Binding-site contacts:
Ligand atom C6 contacts residue HIS149 of chain 37.A at 4.3 Å.
Ligand atom C5 contacts residue THR155 of chain 37.A at 4.0 Å.
Ligand atom C2 contacts residue ASN153 of chain 37.A at 2.6 Å.
Ligand atom C5 contacts residue GLY156 of chain 37.A at 4.3 Å.
Ligand atom O6 contacts residue HIS149 of chain 37.A at 3.2 Å.
Ligand atom C1 contacts residue THR155 of chain 37.A at 3.3 Å.
Ligand atom C7 contacts residue HIS149 of chain 37.A at 4.3 Å.
Ligand atom C7 contacts residue ASN153 of chain 37.A at 4.1 Å.
Ligand atom O3 contacts residue HIS149 of chain 37.A at 4.0 Å.
Ligand atom C5 contacts residue HIS158 of chain 37.A at 4.4 Å.
Ligand atom N2 contacts residue HIS149 of chain 37.A at 4.3 Å.
Ligand atom O5 contacts residue ASN153 of chain 37.A at 2.2 Å (h-bond).
Ligand atom C1 contacts residue ASN153 of chain 37.A at 1.4 Å.
Ligand atom O5 contacts residue HIS158 of chain 37.A at 3.4 Å.
Ligand atom C3 contacts residue ASN153 of chain 37.A at 3.9 Å.
Ligand atom C4 contacts residue HIS149 of chain 37.A at 3.4 Å.
Ligand atom C2 contacts residue HIS149 of chain 37.A at 3.5 Å.
Ligand atom C6 contacts residue HIS158 of chain 37.A at 4.2 Å.
Ligand atom O6 contacts residue HIS158 of chain 37.A at 4.2 Å.
Ligand atom C5 contacts residue HIS149 of chain 37.A at 3.6 Å.
Ligand atom O5 contacts residue THR155 of chain 37.A at 3.4 Å (h-bond).
Ligand atom O4 contacts residue HIS149 of chain 37.A at 4.3 Å.
Ligand atom O5 contacts residue GLY156 of chain 37.A at 4.2 Å.
Ligand atom C4 contacts residue ASN153 of chain 37.A at 4.2 Å.
Ligand atom C3 contacts residue HIS149 of chain 37.A at 4.0 Å.
Ligand atom C8 contacts residue ASN153 of chain 37.A at 4.4 Å.
Ligand atom N2 contacts residue ASN153 of chain 37.A at 3.1 Å (h-bond).
Ligand atom O5 contacts residue HIS149 of chain 37.A at 3.6 Å.
Ligand atom C6 contacts residue GLY156 of chain 37.A at 4.0 Å.
Ligand atom C1 contacts residue HIS158 of chain 37.A at 4.1 Å.
Ligand atom O7 contacts residue HIS149 of chain 37.A at 3.3 Å.
Ligand atom C8 contacts residue GLY102 of chain 48.A at 3.6 Å.
Ligand atom C1 contacts residue HIS149 of chain 37.A at 3.5 Å.
Ligand atom C5 contacts residue ASN153 of chain 37.A at 3.6 Å.

Sequence of chain 48.A:
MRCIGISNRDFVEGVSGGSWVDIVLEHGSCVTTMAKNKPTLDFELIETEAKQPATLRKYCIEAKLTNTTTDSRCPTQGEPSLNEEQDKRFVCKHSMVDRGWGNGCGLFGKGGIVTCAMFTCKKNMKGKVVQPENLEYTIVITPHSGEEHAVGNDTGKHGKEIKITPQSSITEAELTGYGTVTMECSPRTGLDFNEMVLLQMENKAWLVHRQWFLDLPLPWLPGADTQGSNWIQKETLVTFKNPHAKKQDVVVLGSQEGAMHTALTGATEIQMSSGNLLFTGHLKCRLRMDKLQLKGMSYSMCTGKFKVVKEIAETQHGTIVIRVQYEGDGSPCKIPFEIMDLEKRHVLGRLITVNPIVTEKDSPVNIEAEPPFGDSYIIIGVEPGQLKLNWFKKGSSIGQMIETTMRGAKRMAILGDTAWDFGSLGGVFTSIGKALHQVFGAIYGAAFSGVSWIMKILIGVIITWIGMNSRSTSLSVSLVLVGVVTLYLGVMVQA

A small-molecule ligand and the protein it binds are described below.
Small molecule (SMILES): CC(=O)N[C@H]1[C@H](O[C@H]2[C@H](O)[C@@H](NC(C)=O)CO[C@@H]2CO)O[C@H](CO)[C@@H](O)[C@@H]1O

Sequence of chain 37.A:
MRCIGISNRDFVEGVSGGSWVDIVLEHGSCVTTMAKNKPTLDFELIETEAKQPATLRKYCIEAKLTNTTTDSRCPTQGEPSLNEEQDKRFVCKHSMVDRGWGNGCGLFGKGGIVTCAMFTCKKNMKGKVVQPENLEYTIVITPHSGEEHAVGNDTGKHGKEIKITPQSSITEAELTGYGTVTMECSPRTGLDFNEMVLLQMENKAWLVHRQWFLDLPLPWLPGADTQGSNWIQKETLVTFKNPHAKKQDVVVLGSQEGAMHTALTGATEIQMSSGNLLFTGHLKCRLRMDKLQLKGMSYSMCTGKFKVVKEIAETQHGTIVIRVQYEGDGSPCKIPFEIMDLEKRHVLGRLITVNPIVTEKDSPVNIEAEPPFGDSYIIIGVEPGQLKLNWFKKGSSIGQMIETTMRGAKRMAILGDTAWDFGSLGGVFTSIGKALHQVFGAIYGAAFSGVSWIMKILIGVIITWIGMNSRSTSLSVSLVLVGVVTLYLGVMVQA